The protein below binds the small molecule below.
Small molecule (SMILES): CC(=O)N[C@@H]1[C@@H](O)[C@H](O)[C@@H](CO)O[C@H]1O

Sequence of chain 11.A:
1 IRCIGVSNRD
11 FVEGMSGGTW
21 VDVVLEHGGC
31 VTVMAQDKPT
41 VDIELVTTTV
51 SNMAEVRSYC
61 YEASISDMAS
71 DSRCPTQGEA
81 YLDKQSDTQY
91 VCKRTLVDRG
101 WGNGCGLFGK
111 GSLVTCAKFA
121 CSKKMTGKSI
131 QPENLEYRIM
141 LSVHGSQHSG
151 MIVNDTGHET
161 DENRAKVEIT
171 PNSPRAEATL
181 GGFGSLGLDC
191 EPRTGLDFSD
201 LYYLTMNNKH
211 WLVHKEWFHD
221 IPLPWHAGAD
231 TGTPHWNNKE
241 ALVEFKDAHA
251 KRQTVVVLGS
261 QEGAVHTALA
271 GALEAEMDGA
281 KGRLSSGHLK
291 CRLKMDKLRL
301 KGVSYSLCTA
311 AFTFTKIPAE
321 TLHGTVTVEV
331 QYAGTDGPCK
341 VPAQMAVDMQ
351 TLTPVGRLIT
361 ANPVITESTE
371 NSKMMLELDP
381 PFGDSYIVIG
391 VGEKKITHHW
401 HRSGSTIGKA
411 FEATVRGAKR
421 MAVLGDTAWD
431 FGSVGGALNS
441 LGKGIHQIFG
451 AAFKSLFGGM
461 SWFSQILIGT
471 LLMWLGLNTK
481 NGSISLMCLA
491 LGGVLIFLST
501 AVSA

Binding-site contacts:
Ligand atom C2 contacts residue THR160 of chain 11.A at 2.7 Å.
Ligand atom C6 contacts residue HIS158 of chain 11.A at 4.0 Å.
Ligand atom C3 contacts residue THR160 of chain 11.A at 3.9 Å.
Ligand atom O3 contacts residue THR160 of chain 11.A at 4.3 Å.
Ligand atom O7 contacts residue ASP161 of chain 11.A at 3.7 Å.
Ligand atom N2 contacts residue THR160 of chain 11.A at 3.5 Å.
Ligand atom O5 contacts residue HIS158 of chain 11.A at 3.8 Å.
Ligand atom C8 contacts residue ILE152 of chain 11.A at 4.3 Å (hydrophobic).
Ligand atom C5 contacts residue ASN154 of chain 11.A at 3.8 Å.
Ligand atom C7 contacts residue THR160 of chain 11.A at 3.4 Å.
Ligand atom C4 contacts residue THR160 of chain 11.A at 3.6 Å.
Ligand atom C7 contacts residue ASN154 of chain 11.A at 3.0 Å.
Ligand atom O7 contacts residue ASN154 of chain 11.A at 2.7 Å (h-bond).
Ligand atom N2 contacts residue ASN154 of chain 11.A at 3.0 Å (h-bond).
Ligand atom O5 contacts residue ASN154 of chain 11.A at 2.4 Å (h-bond).
Ligand atom C4 contacts residue ASN154 of chain 11.A at 4.3 Å.
Ligand atom C8 contacts residue VAL153 of chain 11.A at 4.4 Å (hydrophobic).
Ligand atom O6 contacts residue HIS158 of chain 11.A at 3.4 Å (h-bond).
Ligand atom C6 contacts residue THR160 of chain 11.A at 3.7 Å.
Ligand atom C1 contacts residue THR160 of chain 11.A at 3.0 Å.
Ligand atom C8 contacts residue ASN154 of chain 11.A at 4.1 Å.
Ligand atom C1 contacts residue ASN154 of chain 11.A at 1.6 Å.
Ligand atom C3 contacts residue ASN154 of chain 11.A at 3.9 Å.
Ligand atom O7 contacts residue THR160 of chain 11.A at 2.5 Å.
Ligand atom O5 contacts residue THR160 of chain 11.A at 3.2 Å.
Ligand atom C5 contacts residue THR160 of chain 11.A at 3.7 Å.
Ligand atom C2 contacts residue ASN154 of chain 11.A at 2.5 Å.